Sequence of chain 39.E:
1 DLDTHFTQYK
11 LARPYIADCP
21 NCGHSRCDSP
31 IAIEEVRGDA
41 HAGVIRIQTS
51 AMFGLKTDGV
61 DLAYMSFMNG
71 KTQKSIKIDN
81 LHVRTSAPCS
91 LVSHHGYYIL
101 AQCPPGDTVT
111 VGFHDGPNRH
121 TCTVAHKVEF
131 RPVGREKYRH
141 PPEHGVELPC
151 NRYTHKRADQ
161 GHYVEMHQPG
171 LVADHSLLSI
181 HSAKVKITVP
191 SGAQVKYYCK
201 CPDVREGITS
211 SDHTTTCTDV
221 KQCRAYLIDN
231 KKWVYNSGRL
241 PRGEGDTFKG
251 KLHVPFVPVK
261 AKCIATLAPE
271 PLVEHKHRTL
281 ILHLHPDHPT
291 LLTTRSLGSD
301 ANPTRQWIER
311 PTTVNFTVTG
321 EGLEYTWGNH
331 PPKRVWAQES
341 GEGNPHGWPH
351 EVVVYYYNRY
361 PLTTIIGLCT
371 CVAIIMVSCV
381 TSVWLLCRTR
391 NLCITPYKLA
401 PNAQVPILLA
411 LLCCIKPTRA

The protein below binds the small molecule below.
Small molecule (SMILES): CC(=O)N[C@@H]1[C@@H](O)[C@H](O)[C@@H](CO)O[C@H]1O

Binding-site contacts:
Ligand atom C7 contacts residue ASN315 of chain 39.E at 3.3 Å.
Ligand atom C2 contacts residue ASN315 of chain 39.E at 2.5 Å.
Ligand atom O5 contacts residue ASN315 of chain 39.E at 2.4 Å (h-bond).
Ligand atom O5 contacts residue VAL314 of chain 39.E at 3.8 Å.
Ligand atom O7 contacts residue ASN315 of chain 39.E at 4.2 Å.
Ligand atom C5 contacts residue ASN315 of chain 39.E at 3.7 Å.
Ligand atom C4 contacts residue ASN315 of chain 39.E at 4.3 Å.
Ligand atom C1 contacts residue VAL314 of chain 39.E at 4.4 Å (hydrophobic).
Ligand atom C3 contacts residue ASN315 of chain 39.E at 3.8 Å.
Ligand atom N2 contacts residue ASN315 of chain 39.E at 2.8 Å (h-bond).
Ligand atom C6 contacts residue THR313 of chain 39.E at 4.5 Å.
Ligand atom C6 contacts residue ASN315 of chain 39.E at 4.5 Å.
Ligand atom C8 contacts residue ILE281 of chain 39.E at 4.5 Å (hydrophobic).
Ligand atom C8 contacts residue ASN315 of chain 39.E at 3.5 Å.
Ligand atom O5 contacts residue THR313 of chain 39.E at 4.3 Å.
Ligand atom C1 contacts residue ASN315 of chain 39.E at 1.4 Å.